This protein binds this small molecule.
Small molecule (SMILES): CC(=O)N[C@H]1[C@H](O[C@H]2[C@H](O)[C@@H](NC(C)=O)CO[C@@H]2CO)O[C@H](CO)[C@@H](O[C@@H]2O[C@H](CO)[C@@H](O)[C@H](O)[C@@H]2O)[C@@H]1O

Sequence of chain 1.A:
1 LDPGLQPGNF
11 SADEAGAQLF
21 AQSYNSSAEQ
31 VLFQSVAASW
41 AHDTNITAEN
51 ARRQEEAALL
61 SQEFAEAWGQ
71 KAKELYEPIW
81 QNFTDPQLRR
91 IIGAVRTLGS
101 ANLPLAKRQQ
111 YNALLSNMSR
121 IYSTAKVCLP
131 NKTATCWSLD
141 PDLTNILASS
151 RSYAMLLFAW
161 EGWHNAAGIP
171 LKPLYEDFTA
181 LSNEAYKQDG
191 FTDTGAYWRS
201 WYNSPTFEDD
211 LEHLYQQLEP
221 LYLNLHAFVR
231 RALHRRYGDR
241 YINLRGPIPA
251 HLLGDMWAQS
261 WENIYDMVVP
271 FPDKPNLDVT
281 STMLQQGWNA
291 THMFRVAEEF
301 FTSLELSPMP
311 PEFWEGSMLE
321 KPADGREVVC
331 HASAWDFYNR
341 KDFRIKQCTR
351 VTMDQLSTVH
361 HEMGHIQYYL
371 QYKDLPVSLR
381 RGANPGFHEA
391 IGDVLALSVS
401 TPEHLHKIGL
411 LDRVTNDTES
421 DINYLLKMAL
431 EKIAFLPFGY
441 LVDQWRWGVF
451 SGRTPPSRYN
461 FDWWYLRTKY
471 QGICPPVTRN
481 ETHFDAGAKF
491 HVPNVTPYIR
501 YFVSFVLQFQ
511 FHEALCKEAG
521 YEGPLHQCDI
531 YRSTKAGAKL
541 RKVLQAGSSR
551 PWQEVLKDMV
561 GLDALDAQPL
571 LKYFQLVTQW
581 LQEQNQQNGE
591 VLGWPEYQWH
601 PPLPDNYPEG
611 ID

Binding-site contacts:
Ligand atom C8 contacts residue ASN416 of chain 1.A at 4.5 Å.
Ligand atom O6 contacts residue GLU522 of chain 1.A at 4.0 Å.
Ligand atom O3 contacts residue GLN527 of chain 1.A at 4.3 Å.
Ligand atom N2 contacts residue GLN527 of chain 1.A at 3.2 Å (h-bond).
Ligand atom O5 contacts residue ASN416 of chain 1.A at 2.4 Å (h-bond).
Ligand atom O7 contacts residue GLY523 of chain 1.A at 3.8 Å.
Ligand atom C3 contacts residue ASN416 of chain 1.A at 3.8 Å.
Ligand atom C4 contacts residue PRO524 of chain 1.A at 4.2 Å (hydrophobic).
Ligand atom C1 contacts residue ASN416 of chain 1.A at 1.4 Å.
Ligand atom C3 contacts residue GLU522 of chain 1.A at 4.3 Å.
Ligand atom C4 contacts residue GLN527 of chain 1.A at 4.3 Å.
Ligand atom C7 contacts residue PRO524 of chain 1.A at 4.2 Å (hydrophobic).
Ligand atom O5 contacts residue GLN527 of chain 1.A at 4.3 Å.
Ligand atom N2 contacts residue ASN416 of chain 1.A at 2.9 Å (h-bond).
Ligand atom C7 contacts residue GLN527 of chain 1.A at 4.4 Å.
Ligand atom O3 contacts residue PRO524 of chain 1.A at 4.4 Å.
Ligand atom O4 contacts residue PRO524 of chain 1.A at 3.3 Å.
Ligand atom O3 contacts residue GLY523 of chain 1.A at 4.2 Å.
Ligand atom C4 contacts residue ASN416 of chain 1.A at 4.2 Å.
Ligand atom C5 contacts residue GLU522 of chain 1.A at 4.2 Å.
Ligand atom C5 contacts residue ASN416 of chain 1.A at 3.7 Å.
Ligand atom C1 contacts residue GLN527 of chain 1.A at 3.5 Å.
Ligand atom C3 contacts residue GLN527 of chain 1.A at 3.4 Å.
Ligand atom C1 contacts residue PRO524 of chain 1.A at 4.1 Å (hydrophobic).
Ligand atom C3 contacts residue PRO524 of chain 1.A at 4.1 Å (hydrophobic).
Ligand atom O4 contacts residue GLU522 of chain 1.A at 4.3 Å.
Ligand atom C2 contacts residue GLY523 of chain 1.A at 4.0 Å.
Ligand atom C3 contacts residue GLY523 of chain 1.A at 4.5 Å.
Ligand atom C2 contacts residue GLN527 of chain 1.A at 3.5 Å.
Ligand atom O5 contacts residue PRO524 of chain 1.A at 4.5 Å.
Ligand atom O7 contacts residue ASN416 of chain 1.A at 3.6 Å (h-bond).
Ligand atom C2 contacts residue PRO524 of chain 1.A at 4.0 Å (hydrophobic).
Ligand atom O7 contacts residue PRO524 of chain 1.A at 3.5 Å.
Ligand atom C2 contacts residue ASN416 of chain 1.A at 2.4 Å.
Ligand atom N2 contacts residue PRO524 of chain 1.A at 4.4 Å.
Ligand atom C7 contacts residue ASN416 of chain 1.A at 3.4 Å.
Ligand atom C5 contacts residue GLN527 of chain 1.A at 4.1 Å.